Sequence of chain 2.D:
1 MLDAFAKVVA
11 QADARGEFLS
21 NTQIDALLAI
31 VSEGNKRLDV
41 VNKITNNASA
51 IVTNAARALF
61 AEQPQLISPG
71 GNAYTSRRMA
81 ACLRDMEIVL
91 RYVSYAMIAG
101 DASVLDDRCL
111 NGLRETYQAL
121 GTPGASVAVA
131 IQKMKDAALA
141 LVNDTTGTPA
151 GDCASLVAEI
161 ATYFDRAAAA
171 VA

Binding-site contacts:
Ligand atom O2D contacts residue ARG57 of chain 2.D at 3.2 Å.
Ligand atom CBC contacts residue CYS84 of chain 2.A at 2.6 Å (hydrophobic).
Ligand atom O2A contacts residue ARG86 of chain 2.A at 2.7 Å (salt-bridge).
Ligand atom CHB contacts residue ASP87 of chain 2.A at 3.6 Å.
Ligand atom OC contacts residue THR66 of chain 2.A at 3.6 Å.
Ligand atom CMD contacts residue PRO72 of chain 2.A at 3.6 Å (hydrophobic).
Ligand atom CMD contacts residue ASN73 of chain 2.A at 3.4 Å.
Ligand atom OC contacts residue SER75 of chain 2.A at 3.2 Å (h-bond).
Ligand atom CAD contacts residue PRO72 of chain 2.A at 3.5 Å (hydrophobic).
Ligand atom C3B contacts residue TYR90 of chain 2.A at 3.7 Å (hydrophobic).
Ligand atom ND contacts residue ASP87 of chain 2.A at 2.8 Å (salt-bridge).
Ligand atom OC contacts residue ASN73 of chain 2.A at 3.4 Å (h-bond).
Ligand atom C3C contacts residue CYS84 of chain 2.A at 3.0 Å (hydrophobic).
Ligand atom CBC contacts residue TYR129 of chain 2.A at 3.4 Å (hydrophobic).
Ligand atom C4C contacts residue CYS84 of chain 2.A at 3.5 Å (hydrophobic).
Ligand atom NC contacts residue ASN73 of chain 2.A at 3.1 Å (h-bond).
Ligand atom OB contacts residue THR75 of chain 2.D at 3.1 Å (h-bond).
Ligand atom CMC contacts residue VAL59 of chain 2.A at 3.6 Å (hydrophobic).
Ligand atom CMD contacts residue TYR74 of chain 2.A at 3.6 Å (hydrophobic).
Ligand atom CMD contacts residue GLY80 of chain 2.A at 3.6 Å.
Ligand atom CMA contacts residue ILE118 of chain 2.A at 3.6 Å (hydrophobic).
Ligand atom NA contacts residue ARG86 of chain 2.A at 2.9 Å (salt-bridge).
Ligand atom C1A contacts residue ARG86 of chain 2.A at 3.2 Å.
Ligand atom CHD contacts residue CYS84 of chain 2.A at 3.6 Å (hydrophobic).
Ligand atom NA contacts residue ASP87 of chain 2.A at 2.7 Å (salt-bridge).
Ligand atom C2C contacts residue CYS84 of chain 2.A at 3.6 Å (hydrophobic).
Ligand atom O2A contacts residue ILE67 of chain 2.D at 3.6 Å.
Ligand atom O1A contacts residue LYS83 of chain 2.A at 2.9 Å (salt-bridge).
Ligand atom CAC contacts residue CYS84 of chain 2.A at 1.8 Å (hydrophobic).
Ligand atom C3B contacts residue SER76 of chain 2.D at 3.6 Å.
Ligand atom CHD contacts residue TYR129 of chain 2.A at 3.6 Å (hydrophobic).
Ligand atom C1C contacts residue SER75 of chain 2.A at 3.5 Å.
Ligand atom C2C contacts residue TRP128 of chain 2.A at 3.5 Å (hydrophobic).
Ligand atom C4A contacts residue ASP87 of chain 2.A at 3.6 Å.
Ligand atom O1D contacts residue PHE122 of chain 2.A at 3.6 Å.
Ligand atom C4A contacts residue ARG86 of chain 2.A at 3.2 Å.
Ligand atom C1C contacts residue TRP128 of chain 2.A at 3.6 Å (hydrophobic).
Ligand atom C1C contacts residue ASN73 of chain 2.A at 3.6 Å.
Ligand atom OC contacts residue TYR74 of chain 2.A at 3.2 Å.
Ligand atom O1D contacts residue ARG57 of chain 2.D at 2.8 Å (salt-bridge).

A protein and the small-molecule ligand that binds it are described below.
Small molecule (SMILES): C=CC1=C(C)/C(=C/c2[nH]c(/C=C3\N=C(/C=C4\NC(=O)C(C)=C4C=C)C(C)=C3CCC(=O)O)c(CCC(=O)O)c2C)NC1=O

Sequence of chain 2.A:
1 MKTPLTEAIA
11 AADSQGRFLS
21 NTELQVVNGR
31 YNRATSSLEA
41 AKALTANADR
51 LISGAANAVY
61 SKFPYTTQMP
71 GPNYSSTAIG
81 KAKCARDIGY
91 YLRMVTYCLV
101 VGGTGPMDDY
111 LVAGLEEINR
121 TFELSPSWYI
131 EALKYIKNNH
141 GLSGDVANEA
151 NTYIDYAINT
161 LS